Sequence of chain 1.D:
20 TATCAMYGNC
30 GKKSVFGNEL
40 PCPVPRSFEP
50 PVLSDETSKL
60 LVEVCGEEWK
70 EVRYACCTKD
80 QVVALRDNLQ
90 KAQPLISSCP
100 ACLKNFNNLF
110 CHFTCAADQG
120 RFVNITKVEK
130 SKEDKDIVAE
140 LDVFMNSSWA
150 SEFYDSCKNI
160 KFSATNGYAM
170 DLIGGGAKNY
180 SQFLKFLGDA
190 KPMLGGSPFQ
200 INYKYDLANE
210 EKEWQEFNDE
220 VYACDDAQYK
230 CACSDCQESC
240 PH

Binding-site contacts:
Ligand atom C1 contacts residue ASN217 of chain 1.D at 3.5 Å.
Ligand atom C8 contacts residue GLU215 of chain 1.D at 4.3 Å.
Ligand atom N2 contacts residue GLU215 of chain 1.D at 4.2 Å.
Ligand atom O3 contacts residue SO41 of chain 1.FB at 3.2 Å (h-bond).
Ligand atom C1 contacts residue SO41 of chain 1.FB at 4.0 Å.
Ligand atom C8 contacts residue ASN145 of chain 1.D at 3.5 Å.
Ligand atom O5 contacts residue SER147 of chain 1.D at 3.9 Å.
Ligand atom C7 contacts residue SO41 of chain 1.FB at 3.4 Å.
Ligand atom C5 contacts residue SER147 of chain 1.D at 4.0 Å.
Ligand atom C7 contacts residue ASN145 of chain 1.D at 3.4 Å.
Ligand atom C2 contacts residue ASN145 of chain 1.D at 2.5 Å.
Ligand atom C1 contacts residue ASN145 of chain 1.D at 1.4 Å.
Ligand atom C4 contacts residue ASN145 of chain 1.D at 4.2 Å.
Ligand atom N2 contacts residue SO41 of chain 1.FB at 2.7 Å (h-bond).
Ligand atom C2 contacts residue ASN217 of chain 1.D at 3.6 Å.
Ligand atom C8 contacts residue ASN217 of chain 1.D at 3.6 Å.
Ligand atom C4 contacts residue ASN217 of chain 1.D at 4.3 Å.
Ligand atom C3 contacts residue SO41 of chain 1.FB at 3.4 Å.
Ligand atom C5 contacts residue ASN217 of chain 1.D at 4.2 Å.
Ligand atom O7 contacts residue ASN145 of chain 1.D at 4.3 Å.
Ligand atom N2 contacts residue ASN145 of chain 1.D at 2.9 Å (h-bond).
Ligand atom C2 contacts residue SO41 of chain 1.FB at 3.6 Å.
Ligand atom C7 contacts residue GLU215 of chain 1.D at 3.5 Å.
Ligand atom C3 contacts residue ASN145 of chain 1.D at 3.8 Å.
Ligand atom O5 contacts residue ASN145 of chain 1.D at 2.4 Å (h-bond).
Ligand atom O7 contacts residue GLU215 of chain 1.D at 2.9 Å (salt-bridge).
Ligand atom C1 contacts residue SER147 of chain 1.D at 3.9 Å.
Ligand atom O6 contacts residue ASN217 of chain 1.D at 4.3 Å.
Ligand atom C5 contacts residue ASN145 of chain 1.D at 3.7 Å.
Ligand atom O7 contacts residue SO41 of chain 1.FB at 3.3 Å (h-bond).
Ligand atom O5 contacts residue ASN217 of chain 1.D at 3.1 Å (h-bond).

The small molecule below binds the protein below.
Small molecule (SMILES): CC(=O)N[C@H]1[C@H](O[C@H]2[C@H](O)[C@@H](NC(C)=O)CO[C@@H]2CO)O[C@H](CO)[C@@H](O[C@@H]2O[C@H](CO[C@H]3O[C@H](CO)[C@@H](O)[C@H](O)[C@@H]3O)[C@@H](O)[C@H](O)[C@@H]2O)[C@@H]1O